Binding-site contacts:
Ligand atom N contacts residue ASP219 of chain 1.A at 2.6 Å (salt-bridge).
Ligand atom C7 contacts residue ASP219 of chain 1.A at 3.5 Å.
Ligand atom C5 contacts residue ILE300 of chain 1.A at 3.8 Å (hydrophobic).
Ligand atom C6 contacts residue ASP219 of chain 1.A at 3.4 Å.
Ligand atom C1 contacts residue PGE1 of chain 1.E at 3.8 Å.
Ligand atom C6 contacts residue ILE304 of chain 1.A at 4.1 Å (hydrophobic).
Ligand atom O contacts residue TYR79 of chain 1.A at 3.7 Å.
Ligand atom N1 contacts residue GLY37 of chain 1.A at 3.6 Å (h-bond).
Ligand atom C1 contacts residue ILE217 of chain 1.A at 3.8 Å (hydrophobic).
Ligand atom C2 contacts residue ASP219 of chain 1.A at 4.2 Å.
Ligand atom C2 contacts residue PGE1 of chain 1.E at 3.8 Å.
Ligand atom C6 contacts residue GLY80 of chain 1.A at 4.0 Å.
Ligand atom C7 contacts residue GLY80 of chain 1.A at 3.9 Å.
Ligand atom C7 contacts residue PGE1 of chain 1.E at 3.8 Å.
Ligand atom C1 contacts residue PHE194 of chain 1.A at 3.3 Å (hydrophobic).
Ligand atom C4 contacts residue ILE300 of chain 1.A at 4.2 Å (hydrophobic).
Ligand atom O contacts residue PGE1 of chain 1.E at 3.1 Å.
Ligand atom C2 contacts residue ILE217 of chain 1.A at 3.8 Å (hydrophobic).
Ligand atom C6 contacts residue THR222 of chain 1.A at 3.5 Å.
Ligand atom N1 contacts residue ASP35 of chain 1.A at 2.9 Å (salt-bridge).
Ligand atom C2 contacts residue PHE194 of chain 1.A at 4.1 Å (hydrophobic).
Ligand atom F contacts residue PHE194 of chain 1.A at 4.2 Å.
Ligand atom C4 contacts residue PGE1 of chain 1.E at 4.2 Å.
Ligand atom F contacts residue ILE302 of chain 1.A at 3.6 Å.
Ligand atom C5 contacts residue ILE302 of chain 1.A at 4.0 Å (hydrophobic).
Ligand atom C4 contacts residue GLY80 of chain 1.A at 3.8 Å.
Ligand atom C contacts residue ILE302 of chain 1.A at 3.8 Å (hydrophobic).
Ligand atom C4 contacts residue ILE304 of chain 1.A at 3.9 Å (hydrophobic).
Ligand atom C3 contacts residue ASP219 of chain 1.A at 4.2 Å.
Ligand atom N1 contacts residue ASP219 of chain 1.A at 3.4 Å (salt-bridge).
Ligand atom N contacts residue GLY37 of chain 1.A at 3.8 Å.
Ligand atom O contacts residue GLY80 of chain 1.A at 3.0 Å (h-bond).
Ligand atom C3 contacts residue GLY80 of chain 1.A at 4.2 Å.
Ligand atom N contacts residue THR222 of chain 1.A at 3.7 Å.
Ligand atom N contacts residue ASP35 of chain 1.A at 4.0 Å.
Ligand atom C3 contacts residue PGE1 of chain 1.E at 4.0 Å.
Ligand atom C3 contacts residue ILE304 of chain 1.A at 4.0 Å (hydrophobic).
Ligand atom C contacts residue PGE1 of chain 1.E at 4.0 Å.
Ligand atom C7 contacts residue THR222 of chain 1.A at 4.0 Å.
Ligand atom C5 contacts residue PGE1 of chain 1.E at 4.2 Å.

This small molecule binds to this protein.
Small molecule (SMILES): NNC(=O)Cc1ccc(F)cc1

Sequence of chain 1.A:
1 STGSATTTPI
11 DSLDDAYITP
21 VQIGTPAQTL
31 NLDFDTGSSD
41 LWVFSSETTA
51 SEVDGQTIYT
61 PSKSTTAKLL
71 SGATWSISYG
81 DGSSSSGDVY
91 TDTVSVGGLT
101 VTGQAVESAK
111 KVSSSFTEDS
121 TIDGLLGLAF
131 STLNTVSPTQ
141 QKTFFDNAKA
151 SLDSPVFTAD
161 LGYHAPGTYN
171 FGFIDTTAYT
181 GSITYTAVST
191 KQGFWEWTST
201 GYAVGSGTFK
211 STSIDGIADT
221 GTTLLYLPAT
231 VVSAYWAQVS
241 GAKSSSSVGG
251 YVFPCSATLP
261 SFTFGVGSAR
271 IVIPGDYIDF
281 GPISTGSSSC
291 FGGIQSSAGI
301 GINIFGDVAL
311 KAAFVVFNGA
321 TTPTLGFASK